Sequence of chain 1.A:
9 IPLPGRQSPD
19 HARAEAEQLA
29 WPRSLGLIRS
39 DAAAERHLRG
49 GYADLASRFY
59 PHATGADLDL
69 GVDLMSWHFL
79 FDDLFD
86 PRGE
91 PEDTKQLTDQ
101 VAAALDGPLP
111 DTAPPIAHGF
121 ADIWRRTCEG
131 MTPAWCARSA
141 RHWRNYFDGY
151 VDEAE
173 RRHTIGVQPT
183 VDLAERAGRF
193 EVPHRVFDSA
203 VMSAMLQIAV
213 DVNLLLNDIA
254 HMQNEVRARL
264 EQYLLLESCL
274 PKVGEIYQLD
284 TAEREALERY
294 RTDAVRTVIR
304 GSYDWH

The protein below binds the small molecule below.
Small molecule (SMILES): C/C(=C\CC/C(C)=C/CO[P](=O)(O)OP(=O)(O)O)CCC=C(CF)CF

Binding-site contacts:
Ligand atom C1 contacts residue HIS76 of chain 1.A at 3.2 Å.
Ligand atom F2 contacts residue TYR146 of chain 1.A at 3.6 Å.
Ligand atom O3A contacts residue ASN219 of chain 1.A at 3.2 Å (h-bond).
Ligand atom O1B contacts residue ASN219 of chain 1.A at 3.0 Å (h-bond).
Ligand atom C10 contacts residue VAL179 of chain 1.A at 3.6 Å (hydrophobic).
Ligand atom C9 contacts residue THR182 of chain 1.A at 3.3 Å.
Ligand atom F1 contacts residue LEU72 of chain 1.A at 3.1 Å.
Ligand atom C15 contacts residue MET73 of chain 1.A at 3.3 Å (hydrophobic).
Ligand atom C6 contacts residue ASN215 of chain 1.A at 3.9 Å.
Ligand atom F2 contacts residue GLY178 of chain 1.A at 3.9 Å.
Ligand atom C3 contacts residue ASN219 of chain 1.A at 3.3 Å.
Ligand atom C14 contacts residue HIS76 of chain 1.A at 3.1 Å.
Ligand atom F1 contacts residue HIS76 of chain 1.A at 3.2 Å.
Ligand atom C2 contacts residue ASN219 of chain 1.A at 3.6 Å.
Ligand atom C14 contacts residue GLY178 of chain 1.A at 3.2 Å.
Ligand atom O3B contacts residue ASN219 of chain 1.A at 3.6 Å.
Ligand atom C11 contacts residue MET73 of chain 1.A at 3.8 Å (hydrophobic).
Ligand atom O2A contacts residue ASP80 of chain 1.A at 3.2 Å (salt-bridge).
Ligand atom C13 contacts residue HIS76 of chain 1.A at 3.2 Å.
Ligand atom C4 contacts residue ASN219 of chain 1.A at 3.4 Å.
Ligand atom F2 contacts residue HIS76 of chain 1.A at 3.7 Å.
Ligand atom O1 contacts residue HIS76 of chain 1.A at 3.5 Å (h-bond).
Ligand atom C13 contacts residue GLY178 of chain 1.A at 3.5 Å.
Ligand atom C12 contacts residue THR182 of chain 1.A at 3.9 Å.
Ligand atom C12 contacts residue HIS76 of chain 1.A at 3.4 Å.
Ligand atom C10 contacts residue ASN215 of chain 1.A at 3.6 Å.
Ligand atom C9 contacts residue PHE57 of chain 1.A at 3.5 Å (hydrophobic).
Ligand atom C9 contacts residue MET73 of chain 1.A at 3.8 Å (hydrophobic).
Ligand atom C8 contacts residue ILE177 of chain 1.A at 3.8 Å (hydrophobic).
Ligand atom PB contacts residue ASN219 of chain 1.A at 3.5 Å.
Ligand atom C2 contacts residue PHE77 of chain 1.A at 3.6 Å (hydrophobic).
Ligand atom C13 contacts residue THR182 of chain 1.A at 3.5 Å.
Ligand atom C7 contacts residue ILE177 of chain 1.A at 3.8 Å (hydrophobic).
Ligand atom C15 contacts residue HIS76 of chain 1.A at 3.4 Å.
Ligand atom C14 contacts residue TYR146 of chain 1.A at 3.5 Å (hydrophobic).
Ligand atom C11 contacts residue HIS76 of chain 1.A at 3.5 Å.
Ligand atom F2 contacts residue TRP143 of chain 1.A at 3.6 Å.
Ligand atom C4 contacts residue TRP308 of chain 1.A at 3.7 Å (hydrophobic).
Ligand atom C12 contacts residue ILE177 of chain 1.A at 3.4 Å (hydrophobic).
Ligand atom C15 contacts residue THR182 of chain 1.A at 3.3 Å.